Sequence of chain 1.A:
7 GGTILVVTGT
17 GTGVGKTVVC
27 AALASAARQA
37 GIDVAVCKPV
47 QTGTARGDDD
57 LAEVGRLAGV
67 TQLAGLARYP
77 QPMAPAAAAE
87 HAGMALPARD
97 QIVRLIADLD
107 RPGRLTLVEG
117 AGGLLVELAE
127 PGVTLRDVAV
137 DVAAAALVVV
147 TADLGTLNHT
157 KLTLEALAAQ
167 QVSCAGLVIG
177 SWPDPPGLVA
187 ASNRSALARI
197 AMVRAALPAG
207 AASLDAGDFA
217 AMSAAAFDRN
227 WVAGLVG

A protein and the small-molecule ligand that binds it are described below.
Small molecule (SMILES): Nc1ccn([C@H]2C[C@H](O)[C@@H](CNC(=O)CC[C@H](NC(=O)CC3CCCC3C(=O)c3ccc(CC(=O)O)cc3)C(=O)O)O2)c(=O)n1

Binding-site contacts:
Ligand atom O42 contacts residue ASN154 of chain 1.B at 2.9 Å (h-bond).
Ligand atom C41 contacts residue GLY151 of chain 1.B at 3.3 Å.
Ligand atom O43 contacts residue LEU153 of chain 1.B at 3.0 Å (h-bond).
Ligand atom O43 contacts residue GLY151 of chain 1.B at 2.9 Å (h-bond).
Ligand atom C37 contacts residue LEU150 of chain 1.B at 3.5 Å (hydrophobic).
Ligand atom C41 contacts residue ASN154 of chain 1.B at 3.7 Å.
Ligand atom N29 contacts residue PRO204 of chain 1.A at 2.9 Å (h-bond).
Ligand atom C39 contacts residue ALA80 of chain 1.A at 3.5 Å (hydrophobic).
Ligand atom C35 contacts residue THR48 of chain 1.A at 3.3 Å.
Ligand atom C34 contacts residue PRO78 of chain 1.A at 3.3 Å (hydrophobic).
Ligand atom C05 contacts residue CIT1 of chain 1.E at 3.2 Å.
Ligand atom C26 contacts residue ALA208 of chain 1.A at 3.5 Å (hydrophobic).
Ligand atom N29 contacts residue GLY176 of chain 1.A at 2.6 Å (h-bond).
Ligand atom C41 contacts residue LEU153 of chain 1.B at 3.5 Å (hydrophobic).
Ligand atom N29 contacts residue LEU203 of chain 1.A at 3.5 Å.
Ligand atom N29 contacts residue ALA207 of chain 1.A at 3.6 Å.
Ligand atom C09 contacts residue ARG52 of chain 1.A at 3.5 Å.
Ligand atom O30 contacts residue ALA207 of chain 1.A at 3.5 Å (h-bond).
Ligand atom C33 contacts residue ASP54 of chain 1.A at 3.7 Å.
Ligand atom O30 contacts residue ALA208 of chain 1.A at 2.9 Å (h-bond).
Ligand atom O11 contacts residue ARG52 of chain 1.A at 2.3 Å (salt-bridge).
Ligand atom C35 contacts residue MET79 of chain 1.A at 3.4 Å (hydrophobic).
Ligand atom O42 contacts residue GLY151 of chain 1.B at 3.1 Å (h-bond).
Ligand atom C40 contacts residue ALA80 of chain 1.A at 3.5 Å (hydrophobic).
Ligand atom N27 contacts residue ALA208 of chain 1.A at 3.5 Å (h-bond).
Ligand atom C28 contacts residue GLY176 of chain 1.A at 3.2 Å.
Ligand atom C25 contacts residue GLY176 of chain 1.A at 2.9 Å.
Ligand atom C35 contacts residue PRO78 of chain 1.A at 3.5 Å (hydrophobic).
Ligand atom O43 contacts residue THR152 of chain 1.B at 3.2 Å (h-bond).
Ligand atom O32 contacts residue THR18 of chain 1.A at 3.6 Å.
Ligand atom C44 contacts residue VAL122 of chain 1.A at 3.4 Å (hydrophobic).
Ligand atom N27 contacts residue GLY206 of chain 1.A at 3.4 Å (h-bond).
Ligand atom N27 contacts residue ALA207 of chain 1.A at 2.9 Å (h-bond).
Ligand atom O42 contacts residue LEU153 of chain 1.B at 3.6 Å (h-bond).
Ligand atom O30 contacts residue GLY206 of chain 1.A at 3.4 Å.
Ligand atom N15 contacts residue CIT1 of chain 1.E at 3.1 Å (h-bond).
Ligand atom C33 contacts residue ARG52 of chain 1.A at 3.5 Å.
Ligand atom C45 contacts residue GLY118 of chain 1.A at 3.6 Å.
Ligand atom C26 contacts residue ALA207 of chain 1.A at 3.7 Å (hydrophobic).
Ligand atom C40 contacts residue VAL122 of chain 1.A at 3.6 Å (hydrophobic).

Sequence of chain 1.B:
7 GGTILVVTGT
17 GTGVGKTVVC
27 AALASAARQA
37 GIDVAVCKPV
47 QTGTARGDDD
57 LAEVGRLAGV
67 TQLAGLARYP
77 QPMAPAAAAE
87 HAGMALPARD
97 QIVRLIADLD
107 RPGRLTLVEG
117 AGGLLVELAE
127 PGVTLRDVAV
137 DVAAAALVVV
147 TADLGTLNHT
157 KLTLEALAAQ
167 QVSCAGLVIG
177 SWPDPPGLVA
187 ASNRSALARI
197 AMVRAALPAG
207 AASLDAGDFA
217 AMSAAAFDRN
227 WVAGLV